Sequence of chain 1.A:
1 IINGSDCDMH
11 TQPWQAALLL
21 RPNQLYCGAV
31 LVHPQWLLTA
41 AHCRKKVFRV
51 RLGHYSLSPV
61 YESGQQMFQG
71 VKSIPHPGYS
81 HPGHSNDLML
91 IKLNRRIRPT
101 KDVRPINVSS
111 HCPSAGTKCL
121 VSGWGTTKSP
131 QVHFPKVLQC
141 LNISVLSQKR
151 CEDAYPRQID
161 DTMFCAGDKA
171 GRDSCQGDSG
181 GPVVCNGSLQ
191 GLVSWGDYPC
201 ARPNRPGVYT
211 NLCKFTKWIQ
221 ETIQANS

The protein below binds the small molecule below.
Small molecule (SMILES): CC(=O)N[C@H]1[C@H](O[C@H]2[C@H](O)[C@@H](NC(C)=O)CO[C@@H]2CO)O[C@H](CO)[C@@H](O)[C@@H]1O

Binding-site contacts:
Ligand atom C3 contacts residue ASN142 of chain 1.A at 3.3 Å.
Ligand atom C6 contacts residue LYS118 of chain 1.A at 4.2 Å.
Ligand atom C4 contacts residue ASN142 of chain 1.A at 3.8 Å.
Ligand atom O6 contacts residue ASP8 of chain 1.A at 4.4 Å.
Ligand atom N2 contacts residue LEU120 of chain 1.A at 4.3 Å.
Ligand atom C5 contacts residue ASN142 of chain 1.A at 3.1 Å.
Ligand atom C1 contacts residue LYS118 of chain 1.A at 3.5 Å.
Ligand atom O7 contacts residue ASN142 of chain 1.A at 4.0 Å.
Ligand atom C8 contacts residue SER5 of chain 1.A at 3.5 Å.
Ligand atom O5 contacts residue ASN142 of chain 1.A at 2.4 Å (h-bond).
Ligand atom O6 contacts residue LYS118 of chain 1.A at 3.9 Å.
Ligand atom C2 contacts residue ASN142 of chain 1.A at 2.5 Å.
Ligand atom O5 contacts residue LYS118 of chain 1.A at 3.1 Å (salt-bridge).
Ligand atom C5 contacts residue LYS118 of chain 1.A at 4.1 Å.
Ligand atom C7 contacts residue ASN142 of chain 1.A at 3.5 Å.
Ligand atom C8 contacts residue ASN142 of chain 1.A at 4.3 Å.
Ligand atom N2 contacts residue ASN142 of chain 1.A at 2.6 Å (h-bond).
Ligand atom C6 contacts residue ASN142 of chain 1.A at 4.3 Å.
Ligand atom C8 contacts residue CYS140 of chain 1.A at 4.5 Å (hydrophobic).
Ligand atom C1 contacts residue ASN142 of chain 1.A at 1.4 Å.